Binding-site contacts:
Ligand atom C8 contacts residue TYR194 of chain 1.E at 3.4 Å (hydrophobic).
Ligand atom CL contacts residue LEU108 of chain 1.A at 3.3 Å.
Ligand atom C7 contacts residue TRP148 of chain 1.E at 3.1 Å (hydrophobic).
Ligand atom C4 contacts residue TYR92 of chain 1.E at 3.8 Å (hydrophobic).
Ligand atom C6 contacts residue TRP148 of chain 1.E at 3.2 Å (hydrophobic).
Ligand atom C2 contacts residue CYS189 of chain 1.E at 3.8 Å (hydrophobic).
Ligand atom C7 contacts residue LEU118 of chain 1.A at 4.0 Å (hydrophobic).
Ligand atom C5 contacts residue TYR92 of chain 1.E at 3.9 Å (hydrophobic).
Ligand atom C4 contacts residue TYR187 of chain 1.E at 3.6 Å (hydrophobic).
Ligand atom C3 contacts residue TYR194 of chain 1.E at 3.7 Å (hydrophobic).
Ligand atom CL contacts residue ASN106 of chain 1.A at 3.4 Å.
Ligand atom C8 contacts residue CYS190 of chain 1.E at 3.6 Å (hydrophobic).
Ligand atom N2 contacts residue TRP148 of chain 1.E at 3.6 Å.
Ligand atom C8 contacts residue TRP148 of chain 1.E at 3.7 Å (hydrophobic).
Ligand atom N1 contacts residue TYR92 of chain 1.E at 2.9 Å (h-bond).
Ligand atom C9 contacts residue CYS190 of chain 1.E at 4.2 Å (hydrophobic).
Ligand atom C11 contacts residue TRP148 of chain 1.E at 3.0 Å (hydrophobic).
Ligand atom N2 contacts residue LEU118 of chain 1.A at 3.6 Å.
Ligand atom C3 contacts residue TRP148 of chain 1.E at 4.0 Å (hydrophobic).
Ligand atom N1 contacts residue TRP148 of chain 1.E at 2.9 Å (h-bond).
Ligand atom C10 contacts residue SER149 of chain 1.E at 4.2 Å.
Ligand atom N1 contacts residue SER147 of chain 1.E at 4.0 Å.
Ligand atom C1 contacts residue CYS189 of chain 1.E at 4.1 Å (hydrophobic).
Ligand atom C4 contacts residue TRP54 of chain 1.A at 3.7 Å (hydrophobic).
Ligand atom CL contacts residue GLN116 of chain 1.A at 3.1 Å.
Ligand atom C5 contacts residue TRP148 of chain 1.E at 3.8 Å (hydrophobic).
Ligand atom C5 contacts residue TRP54 of chain 1.A at 3.4 Å (hydrophobic).
Ligand atom C9 contacts residue TYR194 of chain 1.E at 3.5 Å (hydrophobic).
Ligand atom C3 contacts residue TYR92 of chain 1.E at 3.5 Å (hydrophobic).
Ligand atom C11 contacts residue LEU118 of chain 1.A at 3.7 Å (hydrophobic).
Ligand atom C2 contacts residue TRP148 of chain 1.E at 3.9 Å (hydrophobic).
Ligand atom C9 contacts residue LEU108 of chain 1.A at 3.9 Å (hydrophobic).
Ligand atom C10 contacts residue LEU118 of chain 1.A at 4.1 Å (hydrophobic).
Ligand atom C3 contacts residue TYR187 of chain 1.E at 3.9 Å (hydrophobic).
Ligand atom C8 contacts residue CYS189 of chain 1.E at 4.1 Å (hydrophobic).
Ligand atom C1 contacts residue TRP148 of chain 1.E at 3.5 Å (hydrophobic).
Ligand atom C1 contacts residue LEU118 of chain 1.A at 4.2 Å (hydrophobic).
Ligand atom C6 contacts residue TYR92 of chain 1.E at 4.1 Å (hydrophobic).
Ligand atom N1 contacts residue TYR194 of chain 1.E at 3.8 Å.
Ligand atom C2 contacts residue TYR194 of chain 1.E at 3.8 Å (hydrophobic).

Sequence of chain 1.E:
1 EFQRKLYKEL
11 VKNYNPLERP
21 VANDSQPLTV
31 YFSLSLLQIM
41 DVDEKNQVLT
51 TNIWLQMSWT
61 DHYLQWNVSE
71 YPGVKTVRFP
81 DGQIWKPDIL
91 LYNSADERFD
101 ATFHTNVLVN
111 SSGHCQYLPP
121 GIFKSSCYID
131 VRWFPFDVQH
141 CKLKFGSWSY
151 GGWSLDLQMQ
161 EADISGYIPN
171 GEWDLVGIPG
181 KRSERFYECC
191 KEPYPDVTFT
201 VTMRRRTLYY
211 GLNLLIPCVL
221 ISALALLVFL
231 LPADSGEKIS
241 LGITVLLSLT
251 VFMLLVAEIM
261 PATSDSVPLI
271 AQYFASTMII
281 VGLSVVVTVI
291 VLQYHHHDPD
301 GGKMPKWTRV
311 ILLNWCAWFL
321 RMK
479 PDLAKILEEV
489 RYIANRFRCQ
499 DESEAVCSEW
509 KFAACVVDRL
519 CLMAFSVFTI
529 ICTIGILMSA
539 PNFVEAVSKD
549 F

This protein binds this small molecule.
Small molecule (SMILES): Clc1ccc([C@H]2C[C@@H]3CC[C@H]2N3)cn1

Sequence of chain 1.A:
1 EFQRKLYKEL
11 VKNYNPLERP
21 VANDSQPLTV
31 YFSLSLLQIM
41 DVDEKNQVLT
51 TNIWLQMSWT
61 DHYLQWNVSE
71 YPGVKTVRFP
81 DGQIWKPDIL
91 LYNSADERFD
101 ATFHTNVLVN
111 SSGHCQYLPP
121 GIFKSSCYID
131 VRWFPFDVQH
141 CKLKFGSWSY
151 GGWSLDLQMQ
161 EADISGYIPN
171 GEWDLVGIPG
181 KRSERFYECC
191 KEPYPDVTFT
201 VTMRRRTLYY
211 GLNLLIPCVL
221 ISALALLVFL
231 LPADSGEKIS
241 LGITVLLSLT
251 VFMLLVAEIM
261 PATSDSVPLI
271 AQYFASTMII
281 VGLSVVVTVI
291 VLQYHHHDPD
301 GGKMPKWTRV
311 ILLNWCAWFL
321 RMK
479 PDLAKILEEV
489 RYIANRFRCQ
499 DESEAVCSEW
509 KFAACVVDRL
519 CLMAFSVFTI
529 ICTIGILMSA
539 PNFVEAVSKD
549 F